Sequence of chain 1.A:
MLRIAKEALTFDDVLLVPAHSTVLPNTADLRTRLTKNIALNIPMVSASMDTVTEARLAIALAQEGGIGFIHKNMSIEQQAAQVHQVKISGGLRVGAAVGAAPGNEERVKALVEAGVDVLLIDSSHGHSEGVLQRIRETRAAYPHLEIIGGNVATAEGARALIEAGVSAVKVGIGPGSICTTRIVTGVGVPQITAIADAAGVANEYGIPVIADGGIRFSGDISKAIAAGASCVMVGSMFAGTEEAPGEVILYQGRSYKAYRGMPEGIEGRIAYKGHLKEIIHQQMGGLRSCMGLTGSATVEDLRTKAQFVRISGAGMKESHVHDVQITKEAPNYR

The protein below binds the small molecule below.
Small molecule (SMILES): O=c1[nH]cnc2c1ncn2[C@@H]1O[C@H](COP(=O)(O)O)[C@@H](O)[C@H]1O

Binding-site contacts:
Ligand atom O5' contacts residue GLY181 of chain 1.A at 3.3 Å.
Ligand atom O3' contacts residue MET238 of chain 1.A at 3.6 Å.
Ligand atom O2P contacts residue TYR264 of chain 1.A at 2.5 Å (h-bond).
Ligand atom O3P contacts residue GLY181 of chain 1.A at 3.7 Å.
Ligand atom P contacts residue GLY240 of chain 1.A at 4.0 Å.
Ligand atom O5' contacts residue SER182 of chain 1.A at 3.5 Å (h-bond).
Ligand atom O3P contacts residue GLY219 of chain 1.A at 3.0 Å (h-bond).
Ligand atom C5' contacts residue TYR264 of chain 1.A at 3.2 Å (hydrophobic).
Ligand atom O3P contacts residue SER182 of chain 1.A at 3.0 Å (h-bond).
Ligand atom C2' contacts residue ASP217 of chain 1.A at 3.5 Å.
Ligand atom C6 contacts residue GLU294 of chain 1.A at 3.2 Å.
Ligand atom O1P contacts residue SER241 of chain 1.A at 3.6 Å.
Ligand atom C6 contacts residue MET267 of chain 1.A at 3.9 Å (hydrophobic).
Ligand atom P contacts residue TYR264 of chain 1.A at 3.4 Å.
Ligand atom C4' contacts residue ASP217 of chain 1.A at 3.8 Å.
Ligand atom O3' contacts residue ALA52 of chain 1.A at 3.3 Å.
Ligand atom P contacts residue SER241 of chain 1.A at 3.9 Å.
Ligand atom C8 contacts residue ILE183 of chain 1.A at 3.3 Å (hydrophobic).
Ligand atom N1 contacts residue GLU294 of chain 1.A at 2.6 Å (salt-bridge).
Ligand atom O3' contacts residue ASP217 of chain 1.A at 2.5 Å (salt-bridge).
Ligand atom O1P contacts residue VAL239 of chain 1.A at 3.7 Å.
Ligand atom O6 contacts residue GLU294 of chain 1.A at 2.9 Å (salt-bridge).
Ligand atom N7 contacts residue MET54 of chain 1.A at 3.7 Å.
Ligand atom O6 contacts residue MET267 of chain 1.A at 3.0 Å.
Ligand atom C3' contacts residue ASP217 of chain 1.A at 3.5 Å.
Ligand atom O1P contacts residue GLY240 of chain 1.A at 2.8 Å (h-bond).
Ligand atom O5' contacts residue TYR264 of chain 1.A at 3.3 Å (h-bond).
Ligand atom O2' contacts residue ASN156 of chain 1.A at 3.9 Å.
Ligand atom O2P contacts residue SER241 of chain 1.A at 2.8 Å (h-bond).
Ligand atom P contacts residue SER182 of chain 1.A at 3.5 Å.
Ligand atom C2 contacts residue GLU294 of chain 1.A at 3.6 Å.
Ligand atom O2' contacts residue ASP217 of chain 1.A at 2.1 Å (salt-bridge).
Ligand atom N7 contacts residue ILE183 of chain 1.A at 3.7 Å.
Ligand atom O3P contacts residue GLY218 of chain 1.A at 3.8 Å.
Ligand atom O2P contacts residue SER182 of chain 1.A at 2.3 Å (h-bond).
Ligand atom N7 contacts residue MET267 of chain 1.A at 3.3 Å (h-bond).
Ligand atom C8 contacts residue MET54 of chain 1.A at 3.4 Å (hydrophobic).
Ligand atom O4' contacts residue GLY181 of chain 1.A at 3.7 Å.
Ligand atom C3' contacts residue MET54 of chain 1.A at 3.9 Å (hydrophobic).
Ligand atom N7 contacts residue GLY266 of chain 1.A at 3.9 Å.